Sequence of chain 1.C:
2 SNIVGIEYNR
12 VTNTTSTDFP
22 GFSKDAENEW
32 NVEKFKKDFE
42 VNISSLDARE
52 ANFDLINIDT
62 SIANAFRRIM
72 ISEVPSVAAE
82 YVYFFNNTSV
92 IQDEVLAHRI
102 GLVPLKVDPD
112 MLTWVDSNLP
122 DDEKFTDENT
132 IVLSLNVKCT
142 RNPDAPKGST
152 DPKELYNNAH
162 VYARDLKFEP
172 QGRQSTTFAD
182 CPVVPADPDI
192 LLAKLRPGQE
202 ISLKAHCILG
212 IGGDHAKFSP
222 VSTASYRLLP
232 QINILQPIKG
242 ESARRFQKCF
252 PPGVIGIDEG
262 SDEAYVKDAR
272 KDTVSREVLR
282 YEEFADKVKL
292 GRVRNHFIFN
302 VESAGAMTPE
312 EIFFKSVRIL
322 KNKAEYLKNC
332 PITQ

Sequence of chain 1.K:
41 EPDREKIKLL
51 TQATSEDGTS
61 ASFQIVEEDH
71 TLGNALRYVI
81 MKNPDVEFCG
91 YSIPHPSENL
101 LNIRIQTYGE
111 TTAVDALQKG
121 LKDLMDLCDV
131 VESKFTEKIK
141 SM

Binding-site contacts:
Ligand atom C3 contacts residue GLU312 of chain 1.C at 4.2 Å.
Ligand atom C14 contacts residue LYS140 of chain 1.K at 3.7 Å.
Ligand atom C15 contacts residue LYS140 of chain 1.K at 4.3 Å.
Ligand atom C10 contacts residue PHE315 of chain 1.C at 3.5 Å (hydrophobic).
Ligand atom C16 contacts residue LYS140 of chain 1.K at 4.4 Å.
Ligand atom C20 contacts residue ASP111 of chain 1.C at 4.4 Å.
Ligand atom C13 contacts residue LYS140 of chain 1.K at 4.5 Å.
Ligand atom C21 contacts residue LYS316 of chain 1.C at 3.9 Å.
Ligand atom C16 contacts residue THR136 of chain 1.K at 3.6 Å.
Ligand atom C1 contacts residue GLU311 of chain 1.C at 4.3 Å.
Ligand atom C23 contacts residue ASP111 of chain 1.C at 4.3 Å.
Ligand atom C21 contacts residue ASP111 of chain 1.C at 3.2 Å.
Ligand atom C21 contacts residue GLU312 of chain 1.C at 4.1 Å.
Ligand atom C13 contacts residue ILE139 of chain 1.K at 4.4 Å (hydrophobic).
Ligand atom C4 contacts residue GLU312 of chain 1.C at 4.1 Å.
Ligand atom C11 contacts residue PHE315 of chain 1.C at 3.6 Å (hydrophobic).
Ligand atom C15 contacts residue THR136 of chain 1.K at 4.2 Å.

A small-molecule ligand and the protein it binds are described below.
Small molecule (SMILES): C[C@H](CCC(=O)NCCC[N+](C)(C)CC(O)CS(=O)(=O)O)[C@H]1CC[C@H]2[C@@H]3[C@H](O)C[C@@H]4C[C@H](O)CC[C@]4(C)[C@H]3C[C@H](O)[C@]12C